Sequence of chain 1.F:
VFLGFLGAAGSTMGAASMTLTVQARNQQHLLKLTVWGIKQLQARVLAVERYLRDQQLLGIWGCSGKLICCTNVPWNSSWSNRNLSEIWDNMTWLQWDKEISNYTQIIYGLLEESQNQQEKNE

A small-molecule ligand and the protein it binds are described below.
Small molecule (SMILES): CC(=O)N[C@@H]1[C@@H](O)[C@H](O)[C@@H](CO)O[C@H]1O

Binding-site contacts:
Ligand atom C5 contacts residue ASN107 of chain 1.F at 3.7 Å.
Ligand atom C8 contacts residue SER109 of chain 1.F at 3.6 Å.
Ligand atom C3 contacts residue ASN107 of chain 1.F at 3.8 Å.
Ligand atom N2 contacts residue ASN107 of chain 1.F at 2.9 Å (h-bond).
Ligand atom C1 contacts residue ASN107 of chain 1.F at 1.4 Å.
Ligand atom C7 contacts residue SER109 of chain 1.F at 3.8 Å.
Ligand atom O5 contacts residue ASN107 of chain 1.F at 2.4 Å (h-bond).
Ligand atom O7 contacts residue ASN107 of chain 1.F at 3.8 Å.
Ligand atom C2 contacts residue ASN107 of chain 1.F at 2.5 Å.
Ligand atom C4 contacts residue ASN107 of chain 1.F at 4.3 Å.
Ligand atom N2 contacts residue SER109 of chain 1.F at 3.0 Å (h-bond).
Ligand atom C2 contacts residue SER109 of chain 1.F at 3.8 Å.
Ligand atom C7 contacts residue ASN107 of chain 1.F at 3.5 Å.
Ligand atom O6 contacts residue ASN107 of chain 1.F at 4.2 Å.